Sequence of chain 1.B:
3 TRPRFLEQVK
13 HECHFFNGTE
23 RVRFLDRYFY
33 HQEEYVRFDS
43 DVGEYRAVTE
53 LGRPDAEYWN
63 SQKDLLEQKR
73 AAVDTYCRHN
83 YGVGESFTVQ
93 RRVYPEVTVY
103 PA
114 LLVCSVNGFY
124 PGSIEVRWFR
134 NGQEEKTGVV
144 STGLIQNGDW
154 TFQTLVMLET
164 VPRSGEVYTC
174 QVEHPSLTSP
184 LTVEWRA

Sequence of chain 1.A:
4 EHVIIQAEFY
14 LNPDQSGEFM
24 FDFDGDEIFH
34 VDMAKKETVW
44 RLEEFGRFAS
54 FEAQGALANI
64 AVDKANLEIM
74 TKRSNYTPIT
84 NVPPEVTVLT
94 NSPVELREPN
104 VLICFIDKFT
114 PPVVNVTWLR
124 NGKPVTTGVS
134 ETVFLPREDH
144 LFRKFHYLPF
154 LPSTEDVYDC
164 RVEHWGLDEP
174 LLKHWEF

Binding-site contacts:
Ligand atom O contacts residue HIS81 of chain 1.B at 2.9 Å.
Ligand atom NE contacts residue HIS81 of chain 1.B at 3.7 Å.
Ligand atom CA contacts residue ASN82 of chain 1.B at 3.5 Å.
Ligand atom CG2 contacts residue LYS71 of chain 1.B at 3.5 Å.
Ligand atom O contacts residue HIS13 of chain 1.B at 3.6 Å.
Ligand atom CE1 contacts residue PHE54 of chain 1.A at 3.1 Å (hydrophobic).
Ligand atom N contacts residue ASN82 of chain 1.B at 2.9 Å (h-bond).
Ligand atom CZ contacts residue GLY58 of chain 1.A at 3.1 Å.
Ligand atom OG contacts residue GLU11 of chain 1.A at 2.4 Å (salt-bridge).
Ligand atom O contacts residue VAL85 of chain 1.B at 3.6 Å.
Ligand atom CG contacts residue HIS81 of chain 1.B at 3.3 Å.
Ligand atom N contacts residue TYR30 of chain 1.B at 2.8 Å (h-bond).
Ligand atom CB contacts residue TYR78 of chain 1.B at 3.4 Å (hydrophobic).
Ligand atom O contacts residue VAL65 of chain 1.A at 3.4 Å.
Ligand atom NH1 contacts residue THR77 of chain 1.B at 2.5 Å (h-bond).
Ligand atom C contacts residue ASN82 of chain 1.B at 3.6 Å.
Ligand atom N contacts residue ASN62 of chain 1.A at 3.3 Å (h-bond).
Ligand atom N contacts residue TYR78 of chain 1.B at 3.3 Å.
Ligand atom CB contacts residue ASP66 of chain 1.A at 3.3 Å.
Ligand atom O contacts residue ASN69 of chain 1.A at 2.6 Å (h-bond).
Ligand atom N contacts residue SER53 of chain 1.A at 3.2 Å (h-bond).
Ligand atom O contacts residue ASN62 of chain 1.A at 2.8 Å (h-bond).
Ligand atom CD1 contacts residue PHE54 of chain 1.A at 3.1 Å (hydrophobic).
Ligand atom N contacts residue GLN9 of chain 1.A at 2.9 Å (h-bond).
Ligand atom CH3 contacts residue SER53 of chain 1.A at 3.6 Å.
Ligand atom CZ contacts residue ALA59 of chain 1.A at 3.6 Å (hydrophobic).
Ligand atom C contacts residue TYR30 of chain 1.B at 3.5 Å (hydrophobic).
Ligand atom OG contacts residue ASN62 of chain 1.A at 3.1 Å (h-bond).
Ligand atom O contacts residue GLN9 of chain 1.A at 2.8 Å (h-bond).
Ligand atom OG contacts residue ASP66 of chain 1.A at 3.4 Å (salt-bridge).
Ligand atom CE1 contacts residue PHE22 of chain 1.A at 3.6 Å (hydrophobic).
Ligand atom CE contacts residue ALA74 of chain 1.B at 3.5 Å (hydrophobic).
Ligand atom CA contacts residue ASN62 of chain 1.A at 3.5 Å.
Ligand atom O contacts residue TYR78 of chain 1.B at 3.4 Å.
Ligand atom CZ contacts residue THR77 of chain 1.B at 3.5 Å.
Ligand atom O contacts residue ASN82 of chain 1.B at 3.2 Å (h-bond).
Ligand atom CA contacts residue TYR30 of chain 1.B at 3.5 Å (hydrophobic).
Ligand atom OG contacts residue HIS13 of chain 1.B at 3.5 Å.
Ligand atom CG3 contacts residue TYR30 of chain 1.B at 3.1 Å (hydrophobic).
Ligand atom C contacts residue VAL65 of chain 1.A at 3.6 Å (hydrophobic).

A protein and the small-molecule ligand that binds it are described below.
Small molecule (SMILES): CSCC[C@H](NC(=O)[C@H](c1ccccc1)N(C)C(=O)[C@H](CCCN=C(N)N)NC(=O)[C@H](CC1CCCCC1)NC(C)=O)C(=O)N[C@@H](C)C(=O)N[C@@H](CO)C(=O)N[C@H](C(N)=O)C(C)(C)C